The protein below binds the small molecule below.
Small molecule (SMILES): CC(=O)N[C@@H]1[C@@H](O)[C@H](O)[C@@H](CO)O[C@H]1O

Sequence of chain 1.A:
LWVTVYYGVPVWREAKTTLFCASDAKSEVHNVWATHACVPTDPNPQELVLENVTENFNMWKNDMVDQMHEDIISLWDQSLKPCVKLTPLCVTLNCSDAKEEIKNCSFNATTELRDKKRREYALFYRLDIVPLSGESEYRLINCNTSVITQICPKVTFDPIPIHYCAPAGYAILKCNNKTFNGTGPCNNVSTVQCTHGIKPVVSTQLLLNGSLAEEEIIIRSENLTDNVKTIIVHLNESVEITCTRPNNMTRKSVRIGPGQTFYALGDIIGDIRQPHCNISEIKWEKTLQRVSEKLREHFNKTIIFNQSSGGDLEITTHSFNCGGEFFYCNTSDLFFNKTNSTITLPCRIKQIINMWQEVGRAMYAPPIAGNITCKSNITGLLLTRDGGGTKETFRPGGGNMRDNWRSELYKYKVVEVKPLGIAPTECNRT

Binding-site contacts:
Ligand atom C6 contacts residue LYS355 of chain 1.A at 3.8 Å.
Ligand atom O6 contacts residue ILE321 of chain 1.A at 3.6 Å.
Ligand atom C3 contacts residue ASN323 of chain 1.A at 3.8 Å.
Ligand atom C8 contacts residue ASN323 of chain 1.A at 4.4 Å.
Ligand atom C1 contacts residue ASN323 of chain 1.A at 1.4 Å.
Ligand atom N2 contacts residue ARG427 of chain 1.A at 4.2 Å.
Ligand atom C2 contacts residue ASN323 of chain 1.A at 2.5 Å.
Ligand atom C1 contacts residue ASN354 of chain 1.A at 4.2 Å.
Ligand atom C6 contacts residue ILE321 of chain 1.A at 4.2 Å (hydrophobic).
Ligand atom O5 contacts residue ASN323 of chain 1.A at 2.4 Å (h-bond).
Ligand atom O7 contacts residue GLN324 of chain 1.A at 3.6 Å.
Ligand atom O7 contacts residue ASN323 of chain 1.A at 3.2 Å (h-bond).
Ligand atom C5 contacts residue ASN323 of chain 1.A at 3.7 Å.
Ligand atom N2 contacts residue ASN323 of chain 1.A at 2.9 Å (h-bond).
Ligand atom C7 contacts residue ARG427 of chain 1.A at 4.1 Å.
Ligand atom C5 contacts residue ILE321 of chain 1.A at 4.4 Å (hydrophobic).
Ligand atom O6 contacts residue LYS355 of chain 1.A at 3.3 Å.
Ligand atom O6 contacts residue THR356 of chain 1.A at 4.3 Å.
Ligand atom C8 contacts residue ARG427 of chain 1.A at 3.7 Å.
Ligand atom O7 contacts residue ARG427 of chain 1.A at 4.4 Å.
Ligand atom O5 contacts residue ASN354 of chain 1.A at 3.6 Å.
Ligand atom O6 contacts residue ASN354 of chain 1.A at 4.2 Å.
Ligand atom C4 contacts residue ASN323 of chain 1.A at 4.2 Å.
Ligand atom C7 contacts residue ASN323 of chain 1.A at 3.2 Å.